Sequence of chain 1.B:
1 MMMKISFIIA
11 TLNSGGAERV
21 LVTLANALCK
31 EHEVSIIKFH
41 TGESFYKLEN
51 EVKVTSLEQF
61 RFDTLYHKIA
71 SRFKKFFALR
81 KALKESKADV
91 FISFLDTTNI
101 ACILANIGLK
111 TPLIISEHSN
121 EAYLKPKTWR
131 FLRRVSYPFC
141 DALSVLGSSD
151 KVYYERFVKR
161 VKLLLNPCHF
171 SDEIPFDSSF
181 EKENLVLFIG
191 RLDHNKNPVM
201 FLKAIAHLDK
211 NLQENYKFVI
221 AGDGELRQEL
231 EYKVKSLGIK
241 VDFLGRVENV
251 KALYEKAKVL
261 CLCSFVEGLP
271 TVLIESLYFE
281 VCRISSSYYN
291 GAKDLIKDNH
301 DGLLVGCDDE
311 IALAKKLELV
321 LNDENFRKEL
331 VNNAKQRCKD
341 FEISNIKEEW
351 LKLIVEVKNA

Binding-site contacts:
Ligand atom O5 contacts residue BUE1 of chain 1.M at 2.3 Å (h-bond).
Ligand atom O4 contacts residue ARG191 of chain 1.B at 3.0 Å (salt-bridge).
Ligand atom O3 contacts residue ALA17 of chain 1.B at 3.0 Å (h-bond).
Ligand atom O3 contacts residue GLU18 of chain 1.B at 3.0 Å (salt-bridge).
Ligand atom O4 contacts residue ALA10 of chain 1.B at 3.1 Å.
Ligand atom C8 contacts residue LEU95 of chain 1.B at 3.9 Å (hydrophobic).
Ligand atom C1 contacts residue ARG191 of chain 1.B at 3.7 Å.
Ligand atom O5 contacts residue ARG191 of chain 1.B at 3.8 Å.
Ligand atom C2 contacts residue BUE1 of chain 1.M at 2.5 Å.
Ligand atom C5 contacts residue BUE1 of chain 1.M at 2.8 Å.
Ligand atom N2 contacts residue BUE1 of chain 1.M at 3.0 Å (h-bond).
Ligand atom O6 contacts residue SER119 of chain 1.B at 3.4 Å.
Ligand atom O4 contacts residue UDP1 of chain 1.J at 2.6 Å (h-bond).
Ligand atom C4 contacts residue BUE1 of chain 1.M at 3.5 Å.
Ligand atom O7 contacts residue ALA10 of chain 1.B at 3.6 Å.
Ligand atom C7 contacts residue GLY15 of chain 1.B at 3.6 Å.
Ligand atom C4 contacts residue UDP1 of chain 1.J at 4.0 Å.
Ligand atom C3 contacts residue UDP1 of chain 1.J at 3.8 Å.
Ligand atom C1 contacts residue BUE1 of chain 1.M at 1.4 Å.
Ligand atom C3 contacts residue BUE1 of chain 1.M at 3.2 Å.
Ligand atom O6 contacts residue LEU95 of chain 1.B at 3.6 Å.
Ligand atom C6 contacts residue TYR123 of chain 1.B at 3.6 Å (hydrophobic).
Ligand atom C8 contacts residue ASN13 of chain 1.B at 3.9 Å.
Ligand atom O7 contacts residue ARG191 of chain 1.B at 2.8 Å (salt-bridge).
Ligand atom C8 contacts residue THR98 of chain 1.B at 3.5 Å.
Ligand atom C7 contacts residue ARG191 of chain 1.B at 4.0 Å.
Ligand atom N2 contacts residue GLU18 of chain 1.B at 3.3 Å (salt-bridge).
Ligand atom O3 contacts residue UDP1 of chain 1.J at 3.0 Å (h-bond).
Ligand atom O3 contacts residue GLY15 of chain 1.B at 3.7 Å.
Ligand atom O3 contacts residue GLY16 of chain 1.B at 3.1 Å (h-bond).
Ligand atom O7 contacts residue LEU95 of chain 1.B at 3.1 Å.
Ligand atom C7 contacts residue LEU95 of chain 1.B at 3.8 Å (hydrophobic).
Ligand atom C8 contacts residue THR97 of chain 1.B at 3.2 Å.
Ligand atom N2 contacts residue GLY15 of chain 1.B at 3.8 Å.
Ligand atom C6 contacts residue BUE1 of chain 1.M at 3.5 Å.
Ligand atom C3 contacts residue GLU18 of chain 1.B at 3.7 Å.
Ligand atom C2 contacts residue ARG191 of chain 1.B at 3.4 Å.
Ligand atom C8 contacts residue GLY15 of chain 1.B at 3.6 Å.
Ligand atom C8 contacts residue SER14 of chain 1.B at 3.7 Å.
Ligand atom O6 contacts residue THR97 of chain 1.B at 3.6 Å.

A small-molecule ligand and the protein it binds are described below.
Small molecule (SMILES): CC(=O)N[C@H]1[C@@H](O[C@H]2[C@H](O)[C@@H](CO)OC[C@@H]2NC(C)=O)O[C@H](CO)[C@H](O[C@H]2O[C@H](CO)[C@H](O)[C@H](O)[C@H]2NC(C)=O)[C@@H]1O